Sequence of chain 1.A:
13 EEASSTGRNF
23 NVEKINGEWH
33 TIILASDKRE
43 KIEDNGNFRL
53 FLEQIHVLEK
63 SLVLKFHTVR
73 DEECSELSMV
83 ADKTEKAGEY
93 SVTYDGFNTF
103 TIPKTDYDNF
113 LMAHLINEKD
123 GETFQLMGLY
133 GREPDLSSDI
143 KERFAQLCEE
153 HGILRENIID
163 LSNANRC

Binding-site contacts:
Ligand atom C5 contacts residue LEU52 of chain 1.A at 3.6 Å (hydrophobic).
Ligand atom C31 contacts residue PHE68 of chain 1.A at 4.4 Å (hydrophobic).
Ligand atom N1 contacts residue LEU36 of chain 1.A at 4.4 Å.
Ligand atom C23 contacts residue PHE102 of chain 1.A at 3.7 Å (hydrophobic).
Ligand atom C31 contacts residue LEU52 of chain 1.A at 4.2 Å (hydrophobic).
Ligand atom N4 contacts residue LEU128 of chain 1.A at 3.7 Å.
Ligand atom C24 contacts residue TYR132 of chain 1.A at 3.6 Å (hydrophobic).
Ligand atom C6 contacts residue LEU52 of chain 1.A at 3.9 Å (hydrophobic).
Ligand atom N4 contacts residue PHE50 of chain 1.A at 3.8 Å.
Ligand atom C5 contacts residue LEU128 of chain 1.A at 3.4 Å (hydrophobic).
Ligand atom C31 contacts residue MET81 of chain 1.A at 3.8 Å (hydrophobic).
Ligand atom C3 contacts residue PHE68 of chain 1.A at 3.9 Å (hydrophobic).
Ligand atom C3 contacts residue LEU52 of chain 1.A at 4.2 Å (hydrophobic).
Ligand atom C23 contacts residue ALA115 of chain 1.A at 3.9 Å (hydrophobic).
Ligand atom C3 contacts residue LEU128 of chain 1.A at 4.2 Å (hydrophobic).
Ligand atom O31 contacts residue PHE68 of chain 1.A at 3.9 Å.
Ligand atom C31 contacts residue LEU117 of chain 1.A at 3.9 Å (hydrophobic).
Ligand atom C21 contacts residue PHE68 of chain 1.A at 3.9 Å (hydrophobic).
Ligand atom C6 contacts residue LEU36 of chain 1.A at 4.0 Å (hydrophobic).
Ligand atom C22 contacts residue LEU117 of chain 1.A at 4.3 Å (hydrophobic).
Ligand atom C24 contacts residue LEU117 of chain 1.A at 4.0 Å (hydrophobic).
Ligand atom N4 contacts residue LEU52 of chain 1.A at 3.4 Å.
Ligand atom C21 contacts residue TYR132 of chain 1.A at 3.3 Å (hydrophobic).
Ligand atom N1 contacts residue TYR132 of chain 1.A at 2.5 Å (h-bond).
Ligand atom C31 contacts residue TYR96 of chain 1.A at 4.4 Å (hydrophobic).
Ligand atom C3 contacts residue LEU117 of chain 1.A at 4.3 Å (hydrophobic).
Ligand atom C6 contacts residue TYR132 of chain 1.A at 3.4 Å (hydrophobic).
Ligand atom C6 contacts residue PHE50 of chain 1.A at 3.8 Å (hydrophobic).
Ligand atom N1 contacts residue PHE68 of chain 1.A at 4.0 Å.
Ligand atom C22 contacts residue ALA115 of chain 1.A at 4.4 Å (hydrophobic).
Ligand atom C5 contacts residue PHE50 of chain 1.A at 3.3 Å (hydrophobic).
Ligand atom C6 contacts residue PHE68 of chain 1.A at 4.5 Å (hydrophobic).
Ligand atom C22 contacts residue TYR132 of chain 1.A at 4.0 Å (hydrophobic).
Ligand atom O31 contacts residue LEU117 of chain 1.A at 3.8 Å.
Ligand atom C24 contacts residue ALA115 of chain 1.A at 3.6 Å (hydrophobic).
Ligand atom N1 contacts residue LEU128 of chain 1.A at 4.2 Å.
Ligand atom C2 contacts residue PHE68 of chain 1.A at 3.8 Å (hydrophobic).
Ligand atom C24 contacts residue LEU128 of chain 1.A at 4.5 Å (hydrophobic).
Ligand atom C6 contacts residue LEU128 of chain 1.A at 3.7 Å (hydrophobic).
Ligand atom C2 contacts residue TYR132 of chain 1.A at 3.3 Å (hydrophobic).

This protein binds this small molecule.
Small molecule (SMILES): COc1nccnc1CC(C)C